This small molecule binds to this protein.
Small molecule (SMILES): CC(=O)N[C@H]1[C@H](O[C@H]2[C@H](O)[C@@H](NC(C)=O)CO[C@@H]2CO)O[C@H](CO)[C@@H](O[C@@H]2O[C@H](CO[C@H]3O[C@H](CO)[C@@H](O)[C@H](O[C@H]4O[C@H](CO)[C@@H](O)[C@H](O)[C@@H]4O)[C@@H]3O)[C@@H](O)[C@H](O[C@H]3O[C@H](CO)[C@@H](O)[C@H](O)[C@@H]3O[C@H]3O[C@H](CO)[C@@H](O)[C@H](O)[C@@H]3O)[C@@H]2O)[C@@H]1O

Sequence of chain 1.A:
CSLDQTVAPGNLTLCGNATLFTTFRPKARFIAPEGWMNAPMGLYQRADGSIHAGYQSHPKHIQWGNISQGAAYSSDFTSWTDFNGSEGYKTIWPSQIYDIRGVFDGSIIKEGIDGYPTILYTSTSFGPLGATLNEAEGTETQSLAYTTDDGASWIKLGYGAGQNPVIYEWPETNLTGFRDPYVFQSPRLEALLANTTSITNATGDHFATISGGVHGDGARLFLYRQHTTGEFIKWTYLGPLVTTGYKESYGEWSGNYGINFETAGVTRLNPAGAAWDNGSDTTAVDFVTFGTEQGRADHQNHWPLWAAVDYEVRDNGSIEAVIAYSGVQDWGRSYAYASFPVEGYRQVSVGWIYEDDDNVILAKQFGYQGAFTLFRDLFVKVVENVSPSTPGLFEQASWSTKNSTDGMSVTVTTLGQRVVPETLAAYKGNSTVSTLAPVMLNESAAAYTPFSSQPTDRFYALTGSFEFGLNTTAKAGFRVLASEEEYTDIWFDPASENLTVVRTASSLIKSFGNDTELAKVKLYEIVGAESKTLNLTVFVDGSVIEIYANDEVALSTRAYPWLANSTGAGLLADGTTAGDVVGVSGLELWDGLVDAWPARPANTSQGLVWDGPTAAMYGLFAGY

Binding-site contacts:
Ligand atom C3 contacts residue ASN58 of chain 2.A at 3.7 Å.
Ligand atom O7 contacts residue ASN58 of chain 2.A at 3.8 Å.
Ligand atom O5 contacts residue ASN58 of chain 2.A at 2.3 Å (h-bond).
Ligand atom C6 contacts residue EDO1 of chain 2.O at 3.5 Å.
Ligand atom O5 contacts residue EDO1 of chain 2.O at 3.6 Å.
Ligand atom O5 contacts residue TRP651 of chain 2.A at 3.5 Å.
Ligand atom C6 contacts residue VAL650 of chain 2.A at 3.5 Å (hydrophobic).
Ligand atom C6 contacts residue TRP651 of chain 2.A at 3.8 Å (hydrophobic).
Ligand atom C2 contacts residue ASN58 of chain 2.A at 2.4 Å.
Ligand atom C1 contacts residue ASN58 of chain 2.A at 1.4 Å.
Ligand atom O3 contacts residue EDO1 of chain 2.O at 3.8 Å.
Ligand atom O2 contacts residue EDO1 of chain 2.O at 3.6 Å.
Ligand atom O5 contacts residue LEU649 of chain 2.A at 3.5 Å.
Ligand atom C6 contacts residue PRO654 of chain 2.A at 3.7 Å (hydrophobic).
Ligand atom O3 contacts residue GLY203 of chain 1.A at 3.7 Å.
Ligand atom C5 contacts residue EDO1 of chain 2.O at 3.8 Å.
Ligand atom O6 contacts residue TYR209 of chain 1.A at 3.5 Å (h-bond).
Ligand atom C5 contacts residue TRP651 of chain 2.A at 3.8 Å (hydrophobic).
Ligand atom O3 contacts residue TRP651 of chain 2.A at 3.5 Å.
Ligand atom C3 contacts residue EDO1 of chain 2.O at 3.8 Å.
Ligand atom O5 contacts residue TRP651 of chain 2.A at 3.5 Å.
Ligand atom C7 contacts residue ASN58 of chain 2.A at 3.6 Å.
Ligand atom O6 contacts residue TRP651 of chain 2.A at 3.8 Å.
Ligand atom N2 contacts residue ASN58 of chain 2.A at 2.9 Å (h-bond).
Ligand atom C8 contacts residue ALA202 of chain 1.A at 3.8 Å (hydrophobic).
Ligand atom O2 contacts residue GLY203 of chain 1.A at 3.9 Å.
Ligand atom O4 contacts residue EDO1 of chain 2.O at 3.6 Å (h-bond).
Ligand atom O6 contacts residue LYS405 of chain 2.A at 3.2 Å (salt-bridge).
Ligand atom C4 contacts residue LEU649 of chain 2.A at 3.8 Å (hydrophobic).
Ligand atom C4 contacts residue TRP651 of chain 2.A at 3.9 Å (hydrophobic).
Ligand atom C4 contacts residue GLY203 of chain 1.A at 3.5 Å.
Ligand atom O6 contacts residue TYR665 of chain 2.A at 3.7 Å.
Ligand atom C1 contacts residue TRP651 of chain 2.A at 3.9 Å (hydrophobic).
Ligand atom O4 contacts residue TRP651 of chain 2.A at 3.7 Å.
Ligand atom C5 contacts residue ASN58 of chain 2.A at 3.6 Å.
Ligand atom O2 contacts residue ALA202 of chain 1.A at 3.5 Å.
Ligand atom C6 contacts residue TYR209 of chain 1.A at 3.4 Å (hydrophobic).
Ligand atom O5 contacts residue ALA202 of chain 1.A at 3.8 Å.
Ligand atom O6 contacts residue PRO654 of chain 2.A at 3.3 Å.
Ligand atom O6 contacts residue TRP651 of chain 2.A at 3.8 Å.

Sequence of chain 2.A:
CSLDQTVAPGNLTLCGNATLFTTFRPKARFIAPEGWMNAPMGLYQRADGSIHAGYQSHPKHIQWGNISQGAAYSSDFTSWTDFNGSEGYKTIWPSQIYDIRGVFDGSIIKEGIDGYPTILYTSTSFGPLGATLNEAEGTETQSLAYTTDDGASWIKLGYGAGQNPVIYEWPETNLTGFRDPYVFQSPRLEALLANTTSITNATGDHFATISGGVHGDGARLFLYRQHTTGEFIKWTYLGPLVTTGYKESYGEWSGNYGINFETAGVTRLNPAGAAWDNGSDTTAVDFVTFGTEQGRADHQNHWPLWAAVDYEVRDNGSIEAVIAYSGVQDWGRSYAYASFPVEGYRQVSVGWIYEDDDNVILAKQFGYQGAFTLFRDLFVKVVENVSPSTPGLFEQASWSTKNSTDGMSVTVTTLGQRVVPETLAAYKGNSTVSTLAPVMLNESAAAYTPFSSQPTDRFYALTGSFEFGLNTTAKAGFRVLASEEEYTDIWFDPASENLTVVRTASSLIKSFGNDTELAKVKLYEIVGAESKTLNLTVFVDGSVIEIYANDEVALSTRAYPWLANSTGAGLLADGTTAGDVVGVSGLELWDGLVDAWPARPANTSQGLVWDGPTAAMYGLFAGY